The small molecule below binds the protein below.
Small molecule (SMILES): CC(=O)N[C@@H](CC(C)C)C(=O)N[C@@H](C)C(=O)N[C@@H](Cc1ccc(O)cc1)[C@@H](O)[C@H](C)CO

Sequence of chain 1.V:
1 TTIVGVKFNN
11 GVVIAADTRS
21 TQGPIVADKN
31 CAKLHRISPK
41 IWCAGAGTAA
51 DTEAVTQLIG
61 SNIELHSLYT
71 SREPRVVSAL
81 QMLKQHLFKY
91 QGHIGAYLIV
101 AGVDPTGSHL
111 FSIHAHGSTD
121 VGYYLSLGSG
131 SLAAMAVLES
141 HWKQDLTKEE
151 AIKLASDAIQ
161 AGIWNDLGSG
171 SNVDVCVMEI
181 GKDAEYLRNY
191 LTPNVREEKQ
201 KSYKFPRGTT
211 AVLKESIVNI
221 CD

Sequence of chain 1.W:
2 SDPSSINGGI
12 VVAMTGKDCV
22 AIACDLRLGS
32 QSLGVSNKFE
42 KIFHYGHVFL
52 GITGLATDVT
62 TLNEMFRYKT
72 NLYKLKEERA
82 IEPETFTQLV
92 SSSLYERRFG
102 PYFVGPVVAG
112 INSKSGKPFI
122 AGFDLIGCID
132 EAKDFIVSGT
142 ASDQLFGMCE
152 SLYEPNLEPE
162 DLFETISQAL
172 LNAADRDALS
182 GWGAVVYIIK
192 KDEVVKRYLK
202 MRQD

Binding-site contacts:
Ligand atom C3 contacts residue ARG19 of chain 1.V at 3.6 Å.
Ligand atom CD1 contacts residue CYS129 of chain 1.W at 3.7 Å (hydrophobic).
Ligand atom C contacts residue ALA49 of chain 1.V at 3.8 Å (hydrophobic).
Ligand atom CE1 contacts residue SER20 of chain 1.V at 3.8 Å.
Ligand atom CE2 contacts residue THR52 of chain 1.V at 3.7 Å.
Ligand atom C2 contacts residue THR1 of chain 1.V at 1.5 Å.
Ligand atom O contacts residue ALA46 of chain 1.V at 3.7 Å.
Ligand atom C contacts residue THR21 of chain 1.V at 3.8 Å.
Ligand atom CE1 contacts residue CYS31 of chain 1.V at 3.6 Å (hydrophobic).
Ligand atom CB contacts residue THR1 of chain 1.V at 2.6 Å.
Ligand atom C contacts residue ASP125 of chain 1.W at 3.8 Å.
Ligand atom C contacts residue GLY47 of chain 1.V at 3.8 Å.
Ligand atom CA contacts residue GLY47 of chain 1.V at 3.5 Å.
Ligand atom C3 contacts residue THR1 of chain 1.V at 2.5 Å.
Ligand atom CD2 contacts residue GLY45 of chain 1.V at 3.6 Å.
Ligand atom N contacts residue THR1 of chain 1.V at 3.6 Å.
Ligand atom C contacts residue THR1 of chain 1.V at 1.4 Å.
Ligand atom O contacts residue THR21 of chain 1.V at 3.4 Å (h-bond).
Ligand atom CA contacts residue THR1 of chain 1.V at 2.3 Å.
Ligand atom CE2 contacts residue ALA49 of chain 1.V at 3.8 Å (hydrophobic).
Ligand atom C1 contacts residue THR1 of chain 1.V at 2.5 Å.
Ligand atom O contacts residue THR1 of chain 1.V at 3.3 Å (h-bond).
Ligand atom C3 contacts residue GLY168 of chain 1.V at 3.3 Å.
Ligand atom O contacts residue THR1 of chain 1.V at 2.3 Å (h-bond).
Ligand atom O contacts residue ALA49 of chain 1.V at 3.2 Å (h-bond).
Ligand atom CH3 contacts residue ASP125 of chain 1.W at 3.6 Å.
Ligand atom CD2 contacts residue GLN22 of chain 1.V at 3.8 Å.
Ligand atom N contacts residue ASP125 of chain 1.W at 3.1 Å (salt-bridge).
Ligand atom CD2 contacts residue ALA27 of chain 1.V at 3.5 Å (hydrophobic).
Ligand atom CG contacts residue THR1 of chain 1.V at 3.7 Å.
Ligand atom CE1 contacts residue ALA49 of chain 1.V at 3.7 Å (hydrophobic).
Ligand atom N contacts residue GLY47 of chain 1.V at 3.0 Å (h-bond).
Ligand atom O contacts residue SER20 of chain 1.V at 3.4 Å.
Ligand atom CZ contacts residue ALA49 of chain 1.V at 3.6 Å (hydrophobic).
Ligand atom N contacts residue THR21 of chain 1.V at 3.0 Å (h-bond).
Ligand atom CA contacts residue THR21 of chain 1.V at 3.6 Å.
Ligand atom CD2 contacts residue THR52 of chain 1.V at 3.8 Å.
Ligand atom O contacts residue GLY47 of chain 1.V at 3.0 Å (h-bond).
Ligand atom C3 contacts residue THR21 of chain 1.V at 3.8 Å.
Ligand atom O contacts residue THR21 of chain 1.V at 3.1 Å (h-bond).